Binding-site contacts:
Ligand atom C19 contacts residue LEU27 of chain 1.M at 3.8 Å (hydrophobic).
Ligand atom C37 contacts residue ALA30 of chain 1.M at 3.9 Å (hydrophobic).
Ligand atom C18 contacts residue TRP95 of chain 1.D at 4.1 Å (hydrophobic).
Ligand atom O1 contacts residue TYR35 of chain 1.M at 3.1 Å.
Ligand atom O16 contacts residue LEU27 of chain 1.M at 4.0 Å.
Ligand atom O49 contacts residue GLY31 of chain 1.M at 4.1 Å.
Ligand atom C31 contacts residue GLY31 of chain 1.M at 4.1 Å.
Ligand atom C28 contacts residue TRP95 of chain 1.D at 3.5 Å (hydrophobic).
Ligand atom O16 contacts residue LEU28 of chain 1.M at 4.1 Å.
Ligand atom C34 contacts residue LEU27 of chain 1.M at 4.1 Å (hydrophobic).
Ligand atom C1 contacts residue LEU28 of chain 1.M at 3.9 Å (hydrophobic).
Ligand atom C11 contacts residue TYR35 of chain 1.M at 4.1 Å (hydrophobic).
Ligand atom O49 contacts residue LEU28 of chain 1.M at 2.8 Å (h-bond).
Ligand atom C25 contacts residue TRP95 of chain 1.D at 4.1 Å (hydrophobic).
Ligand atom C22 contacts residue TRP95 of chain 1.D at 3.5 Å (hydrophobic).
Ligand atom C1 contacts residue TRP32 of chain 1.M at 3.7 Å (hydrophobic).
Ligand atom O16 contacts residue TRP95 of chain 1.D at 3.9 Å.
Ligand atom C25 contacts residue LEU92 of chain 1.D at 4.1 Å (hydrophobic).
Ligand atom C18 contacts residue LEU28 of chain 1.M at 3.8 Å (hydrophobic).
Ligand atom O55 contacts residue TRP32 of chain 1.M at 3.2 Å.
Ligand atom C40 contacts residue LEU462 of chain 1.A at 3.8 Å (hydrophobic).
Ligand atom O5 contacts residue TRP95 of chain 1.D at 3.4 Å (h-bond).
Ligand atom C37 contacts residue LEU34 of chain 1.M at 3.8 Å (hydrophobic).
Ligand atom O16 contacts residue GLY31 of chain 1.M at 3.6 Å.
Ligand atom C43 contacts residue LEU35 of chain 1.A at 3.9 Å (hydrophobic).
Ligand atom C43 contacts residue PHE36 of chain 1.L at 4.0 Å (hydrophobic).
Ligand atom O61 contacts residue TRP95 of chain 1.D at 2.9 Å (h-bond).
Ligand atom C57 contacts residue TRP95 of chain 1.D at 3.7 Å (hydrophobic).
Ligand atom C1 contacts residue GLY31 of chain 1.M at 3.8 Å.
Ligand atom C43 contacts residue PHE459 of chain 1.A at 3.9 Å (hydrophobic).
Ligand atom C25 contacts residue LEU27 of chain 1.M at 4.0 Å (hydrophobic).
Ligand atom C57 contacts residue TYR35 of chain 1.M at 3.9 Å (hydrophobic).
Ligand atom C31 contacts residue LEU27 of chain 1.M at 3.9 Å (hydrophobic).
Ligand atom O3 contacts residue TRP32 of chain 1.M at 4.1 Å.
Ligand atom O3 contacts residue HIS36 of chain 1.M at 3.2 Å.
Ligand atom C5 contacts residue TYR35 of chain 1.M at 3.8 Å (hydrophobic).
Ligand atom O49 contacts residue TRP32 of chain 1.M at 3.6 Å.
Ligand atom O6 contacts residue TYR35 of chain 1.M at 3.0 Å (h-bond).
Ligand atom C10 contacts residue TYR35 of chain 1.M at 3.6 Å (hydrophobic).
Ligand atom C43 contacts residue LEU34 of chain 1.M at 3.6 Å (hydrophobic).

A protein and the small-molecule ligand that binds it are described below.
Small molecule (SMILES): CCCCCCCCCCO[C@@H]1O[C@H](CO)[C@@H](O[C@H]2O[C@H](CO)[C@@H](O)[C@H](O)[C@H]2O)[C@H](O)[C@H]1O

Sequence of chain 1.D:
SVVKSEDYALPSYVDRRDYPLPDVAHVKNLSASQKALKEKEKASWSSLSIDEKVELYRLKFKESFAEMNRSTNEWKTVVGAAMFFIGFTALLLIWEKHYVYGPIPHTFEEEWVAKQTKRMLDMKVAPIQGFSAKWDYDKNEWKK

Sequence of chain 1.A:
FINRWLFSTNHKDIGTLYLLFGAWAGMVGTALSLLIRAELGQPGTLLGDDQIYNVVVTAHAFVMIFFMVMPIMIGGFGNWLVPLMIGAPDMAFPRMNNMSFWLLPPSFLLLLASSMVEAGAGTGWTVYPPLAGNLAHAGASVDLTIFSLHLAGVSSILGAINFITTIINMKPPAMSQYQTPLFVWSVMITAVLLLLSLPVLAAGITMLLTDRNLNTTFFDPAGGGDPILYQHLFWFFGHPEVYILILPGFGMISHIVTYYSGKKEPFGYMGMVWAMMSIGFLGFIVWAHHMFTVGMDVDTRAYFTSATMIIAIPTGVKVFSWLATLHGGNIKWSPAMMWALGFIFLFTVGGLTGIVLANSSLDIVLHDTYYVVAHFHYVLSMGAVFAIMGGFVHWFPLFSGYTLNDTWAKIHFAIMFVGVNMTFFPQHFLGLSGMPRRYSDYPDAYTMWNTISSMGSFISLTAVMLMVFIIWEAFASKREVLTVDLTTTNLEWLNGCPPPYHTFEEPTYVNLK

Sequence of chain 1.L:
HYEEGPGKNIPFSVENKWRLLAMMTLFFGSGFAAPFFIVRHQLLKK

Sequence of chain 1.M:
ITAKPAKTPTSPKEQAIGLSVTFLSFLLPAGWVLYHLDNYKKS